The protein below binds the small molecule below.
Small molecule (SMILES): CC(=O)N[C@@H]1[C@@H](O)[C@H](O)[C@@H](CO)O[C@H]1O

Sequence of chain 1.E:
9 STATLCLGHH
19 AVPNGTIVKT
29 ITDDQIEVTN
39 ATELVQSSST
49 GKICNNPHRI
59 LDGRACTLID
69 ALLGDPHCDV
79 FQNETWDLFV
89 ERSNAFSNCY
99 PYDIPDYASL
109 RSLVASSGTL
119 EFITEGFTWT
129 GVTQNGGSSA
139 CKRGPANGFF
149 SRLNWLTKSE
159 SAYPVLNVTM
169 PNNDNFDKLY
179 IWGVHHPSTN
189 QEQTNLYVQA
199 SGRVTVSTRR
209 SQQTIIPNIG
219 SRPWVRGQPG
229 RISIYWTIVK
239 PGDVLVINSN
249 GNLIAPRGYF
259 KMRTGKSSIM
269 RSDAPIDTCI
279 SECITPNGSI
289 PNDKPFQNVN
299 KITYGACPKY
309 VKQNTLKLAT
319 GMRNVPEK

Binding-site contacts:
Ligand atom O4 contacts residue TRP222 of chain 1.E at 4.1 Å.
Ligand atom C4 contacts residue NDG1 of chain 1.X at 2.7 Å.
Ligand atom C6 contacts residue NDG1 of chain 1.X at 3.0 Å.
Ligand atom O4 contacts residue NDG1 of chain 1.X at 3.2 Å.
Ligand atom C5 contacts residue THR167 of chain 1.A at 4.1 Å.
Ligand atom C7 contacts residue SER219 of chain 1.E at 4.4 Å.
Ligand atom O1 contacts residue ASN165 of chain 1.A at 2.5 Å (h-bond).
Ligand atom O5 contacts residue THR167 of chain 1.A at 4.3 Å.
Ligand atom O5 contacts residue NDG1 of chain 1.X at 4.0 Å.
Ligand atom O6 contacts residue THR167 of chain 1.A at 2.5 Å (h-bond).
Ligand atom O3 contacts residue NDG1 of chain 1.X at 2.6 Å (h-bond).
Ligand atom C2 contacts residue ASN165 of chain 1.A at 3.4 Å.
Ligand atom C3 contacts residue SER219 of chain 1.E at 3.9 Å.
Ligand atom O6 contacts residue NDG1 of chain 1.X at 3.1 Å (h-bond).
Ligand atom C5 contacts residue ASN165 of chain 1.A at 3.4 Å.
Ligand atom C2 contacts residue NDG1 of chain 1.X at 4.1 Å.
Ligand atom C6 contacts residue THR167 of chain 1.A at 3.0 Å.
Ligand atom C5 contacts residue NDG1 of chain 1.X at 3.3 Å.
Ligand atom C3 contacts residue ASN165 of chain 1.A at 4.0 Å.
Ligand atom C8 contacts residue SER219 of chain 1.E at 4.3 Å.
Ligand atom O5 contacts residue ASN165 of chain 1.A at 3.0 Å (h-bond).
Ligand atom O4 contacts residue SER219 of chain 1.E at 4.0 Å.
Ligand atom O3 contacts residue TRP222 of chain 1.E at 4.2 Å.
Ligand atom N2 contacts residue ASN165 of chain 1.A at 3.4 Å (h-bond).
Ligand atom C1 contacts residue ASN165 of chain 1.A at 2.2 Å.
Ligand atom C3 contacts residue NDG1 of chain 1.X at 3.2 Å.
Ligand atom C2 contacts residue SER219 of chain 1.E at 4.3 Å.
Ligand atom C4 contacts residue ASN165 of chain 1.A at 4.2 Å.
Ligand atom N2 contacts residue SER219 of chain 1.E at 3.6 Å.
Ligand atom O4 contacts residue ARG220 of chain 1.E at 4.1 Å.

Sequence of chain 1.A:
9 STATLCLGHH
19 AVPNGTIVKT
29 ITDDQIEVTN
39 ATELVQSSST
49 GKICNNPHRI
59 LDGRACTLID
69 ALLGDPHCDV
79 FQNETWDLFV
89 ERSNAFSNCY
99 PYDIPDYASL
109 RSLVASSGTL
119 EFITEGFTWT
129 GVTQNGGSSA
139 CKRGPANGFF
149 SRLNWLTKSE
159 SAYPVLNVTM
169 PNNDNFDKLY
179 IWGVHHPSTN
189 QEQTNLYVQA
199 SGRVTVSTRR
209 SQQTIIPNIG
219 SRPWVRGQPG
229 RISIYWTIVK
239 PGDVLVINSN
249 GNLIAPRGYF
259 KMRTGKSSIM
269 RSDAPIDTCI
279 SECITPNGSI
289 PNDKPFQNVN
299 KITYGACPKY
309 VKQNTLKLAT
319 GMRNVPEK